This protein binds this small molecule.
Small molecule (SMILES): O=C(Cn1c(-c2nccs2)nc2ccccc21)Nc1ccc(Br)cc1

Sequence of chain 1.C:
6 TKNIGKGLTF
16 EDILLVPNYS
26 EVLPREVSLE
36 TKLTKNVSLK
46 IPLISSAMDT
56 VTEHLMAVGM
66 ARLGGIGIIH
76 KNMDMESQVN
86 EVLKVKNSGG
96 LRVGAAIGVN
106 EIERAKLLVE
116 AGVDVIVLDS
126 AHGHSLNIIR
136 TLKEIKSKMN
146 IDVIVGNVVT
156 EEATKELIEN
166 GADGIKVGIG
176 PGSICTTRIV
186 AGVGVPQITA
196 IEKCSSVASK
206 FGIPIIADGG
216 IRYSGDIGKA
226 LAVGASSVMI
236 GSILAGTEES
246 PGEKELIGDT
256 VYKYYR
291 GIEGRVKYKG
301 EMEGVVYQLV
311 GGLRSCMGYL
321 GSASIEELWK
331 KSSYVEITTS

Binding-site contacts:
Ligand atom C16 contacts residue TYR319 of chain 1.C at 3.5 Å (hydrophobic).
Ligand atom C13 contacts residue MET287 of chain 1.D at 3.8 Å (hydrophobic).
Ligand atom N4 contacts residue MET287 of chain 1.D at 3.7 Å.
Ligand atom BR contacts residue HIS127 of chain 1.D at 3.8 Å.
Ligand atom C3 contacts residue MET269 of chain 1.D at 3.7 Å (hydrophobic).
Ligand atom N1 contacts residue GLY264 of chain 1.D at 3.7 Å.
Ligand atom N2 contacts residue ALA126 of chain 1.D at 3.8 Å.
Ligand atom N2 contacts residue GLU290 of chain 1.D at 3.5 Å (salt-bridge).
Ligand atom C16 contacts residue SER315 of chain 1.C at 3.8 Å.
Ligand atom C6 contacts residue GLY264 of chain 1.D at 3.8 Å.
Ligand atom C15 contacts residue TYR319 of chain 1.C at 3.8 Å (hydrophobic).
Ligand atom C11 contacts residue GLY264 of chain 1.D at 3.7 Å.
Ligand atom C7 contacts residue ALA126 of chain 1.D at 3.6 Å (hydrophobic).
Ligand atom C1 contacts residue MET269 of chain 1.D at 4.0 Å (hydrophobic).
Ligand atom N2 contacts residue IMP1 of chain 1.M at 3.7 Å.
Ligand atom C12 contacts residue TYR319 of chain 1.C at 3.5 Å (hydrophobic).
Ligand atom C2 contacts residue ALA126 of chain 1.D at 3.7 Å (hydrophobic).
Ligand atom BR contacts residue GLY318 of chain 1.C at 3.6 Å.
Ligand atom C12 contacts residue SER315 of chain 1.C at 3.5 Å.
Ligand atom C4 contacts residue MET287 of chain 1.D at 3.6 Å (hydrophobic).
Ligand atom C10 contacts residue GLY264 of chain 1.D at 3.6 Å.
Ligand atom C15 contacts residue THR182 of chain 1.D at 3.8 Å.
Ligand atom C12 contacts residue GLU290 of chain 1.D at 3.4 Å.
Ligand atom S contacts residue ALA126 of chain 1.D at 3.7 Å.
Ligand atom N4 contacts residue GLU290 of chain 1.D at 3.8 Å.
Ligand atom C15 contacts residue ALA126 of chain 1.D at 3.7 Å (hydrophobic).
Ligand atom O contacts residue MET287 of chain 1.D at 3.8 Å.
Ligand atom C8 contacts residue ALA126 of chain 1.D at 3.8 Å (hydrophobic).
Ligand atom N3 contacts residue GLY264 of chain 1.D at 3.6 Å (h-bond).
Ligand atom C11 contacts residue MET263 of chain 1.D at 3.6 Å (hydrophobic).
Ligand atom N4 contacts residue ALA126 of chain 1.D at 3.7 Å.
Ligand atom C2 contacts residue MET287 of chain 1.D at 3.7 Å (hydrophobic).
Ligand atom BR contacts residue TYR319 of chain 1.C at 3.8 Å.
Ligand atom C7 contacts residue IMP1 of chain 1.M at 3.4 Å.
Ligand atom N3 contacts residue MET263 of chain 1.D at 3.9 Å.
Ligand atom C9 contacts residue MET263 of chain 1.D at 3.2 Å (hydrophobic).
Ligand atom C14 contacts residue MET263 of chain 1.D at 3.6 Å (hydrophobic).
Ligand atom C4 contacts residue ALA126 of chain 1.D at 3.6 Å (hydrophobic).
Ligand atom C15 contacts residue IMP1 of chain 1.M at 3.4 Å.
Ligand atom C15 contacts residue GLU290 of chain 1.D at 3.2 Å.

Sequence of chain 1.D:
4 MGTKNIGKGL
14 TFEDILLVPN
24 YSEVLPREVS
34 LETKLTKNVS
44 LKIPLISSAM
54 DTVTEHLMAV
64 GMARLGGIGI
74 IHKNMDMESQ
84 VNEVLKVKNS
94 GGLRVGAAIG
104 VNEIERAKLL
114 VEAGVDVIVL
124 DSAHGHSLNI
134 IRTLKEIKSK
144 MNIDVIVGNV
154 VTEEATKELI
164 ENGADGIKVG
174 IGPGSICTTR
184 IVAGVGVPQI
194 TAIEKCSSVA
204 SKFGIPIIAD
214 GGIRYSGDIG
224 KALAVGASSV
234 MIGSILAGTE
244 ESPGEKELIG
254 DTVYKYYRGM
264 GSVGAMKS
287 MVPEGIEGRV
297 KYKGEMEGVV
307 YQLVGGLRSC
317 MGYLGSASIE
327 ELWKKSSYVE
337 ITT